Binding-site contacts:
Ligand atom C23 contacts residue ILE51 of chain 1.B at 3.5 Å (hydrophobic).
Ligand atom N33 contacts residue ALA8 of chain 1.B at 3.4 Å.
Ligand atom C34 contacts residue VAL32 of chain 1.B at 3.5 Å (hydrophobic).
Ligand atom N35 contacts residue MET6 of chain 1.B at 3.5 Å (h-bond).
Ligand atom N01 contacts residue PHE96 of chain 1.B at 2.9 Å (h-bond).
Ligand atom O08 contacts residue LEU21 of chain 1.B at 3.5 Å.
Ligand atom C37 contacts residue LEU55 of chain 1.B at 3.4 Å (hydrophobic).
Ligand atom C15 contacts residue ILE51 of chain 1.B at 3.5 Å (hydrophobic).
Ligand atom N36 contacts residue VAL7 of chain 1.B at 3.5 Å.
Ligand atom N35 contacts residue VAL7 of chain 1.B at 3.5 Å (h-bond).
Ligand atom N35 contacts residue GLU28 of chain 1.B at 2.6 Å (salt-bridge).
Ligand atom C06 contacts residue LEU21 of chain 1.B at 3.5 Å (hydrophobic).
Ligand atom C10 contacts residue LEU21 of chain 1.B at 3.5 Å (hydrophobic).
Ligand atom C27 contacts residue GLN30 of chain 1.B at 3.5 Å.
Ligand atom C27 contacts residue LYS33 of chain 1.B at 3.6 Å.
Ligand atom N36 contacts residue MET6 of chain 1.B at 3.4 Å.
Ligand atom C26 contacts residue LEU29 of chain 1.B at 3.3 Å (hydrophobic).
Ligand atom C22 contacts residue ILE51 of chain 1.B at 3.5 Å (hydrophobic).
Ligand atom N35 contacts residue ALA8 of chain 1.B at 3.6 Å.
Ligand atom C02 contacts residue PHE96 of chain 1.B at 3.1 Å (hydrophobic).
Ligand atom N33 contacts residue VAL32 of chain 1.B at 3.5 Å.
Ligand atom C07 contacts residue LEU21 of chain 1.B at 3.4 Å (hydrophobic).
Ligand atom N36 contacts residue ALA8 of chain 1.B at 3.4 Å (h-bond).
Ligand atom N01 contacts residue MET6 of chain 1.B at 2.8 Å (h-bond).
Ligand atom N36 contacts residue PHE96 of chain 1.B at 3.5 Å.
Ligand atom N35 contacts residue VAL32 of chain 1.B at 3.3 Å.
Ligand atom C34 contacts residue ALA8 of chain 1.B at 3.4 Å (hydrophobic).
Ligand atom C03 contacts residue PHE96 of chain 1.B at 3.3 Å (hydrophobic).
Ligand atom C12 contacts residue ALA50 of chain 1.B at 3.3 Å (hydrophobic).
Ligand atom C34 contacts residue GLU28 of chain 1.B at 3.5 Å.
Ligand atom C09 contacts residue ILE15 of chain 1.B at 3.6 Å (hydrophobic).
Ligand atom C26 contacts residue LYS33 of chain 1.B at 3.5 Å.
Ligand atom C02 contacts residue MET6 of chain 1.B at 3.6 Å (hydrophobic).
Ligand atom C26 contacts residue LEU55 of chain 1.B at 3.5 Å (hydrophobic).
Ligand atom N33 contacts residue GLU28 of chain 1.B at 2.8 Å (salt-bridge).
Ligand atom N01 contacts residue TYR102 of chain 1.B at 3.1 Å (h-bond).
Ligand atom C04 contacts residue PHE96 of chain 1.B at 3.4 Å (hydrophobic).
Ligand atom C28 contacts residue GLN30 of chain 1.B at 3.5 Å.
Ligand atom C19 contacts residue LEU55 of chain 1.B at 3.3 Å (hydrophobic).
Ligand atom O08 contacts residue ASN20 of chain 1.B at 3.5 Å.

Sequence of chain 1.B:
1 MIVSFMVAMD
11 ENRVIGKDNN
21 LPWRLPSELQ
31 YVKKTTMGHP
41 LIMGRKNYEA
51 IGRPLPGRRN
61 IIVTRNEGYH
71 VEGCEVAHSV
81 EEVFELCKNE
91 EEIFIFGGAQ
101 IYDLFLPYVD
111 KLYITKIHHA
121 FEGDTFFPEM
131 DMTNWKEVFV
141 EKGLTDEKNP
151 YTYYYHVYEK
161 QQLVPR

A protein and the small-molecule ligand that binds it are described below.
Small molecule (SMILES): COc1cc(Cc2cnc(N)nc2N)cc(/C=C/C(=O)N2N=Cc3ccccc3[C@H]2C=C(C)C)c1OC